Binding-site contacts:
Ligand atom F29 contacts residue MET480 of chain 1.A at 3.2 Å.
Ligand atom C12 contacts residue PHE453 of chain 1.A at 3.7 Å (hydrophobic).
Ligand atom C24 contacts residue PHE449 of chain 1.A at 3.6 Å (hydrophobic).
Ligand atom C02 contacts residue HIS197 of chain 1.A at 3.4 Å.
Ligand atom F32 contacts residue PHE449 of chain 1.A at 3.4 Å.
Ligand atom F32 contacts residue HIS450 of chain 1.A at 3.7 Å.
Ligand atom C37 contacts residue TYR457 of chain 1.A at 3.6 Å (hydrophobic).
Ligand atom C25 contacts residue PHE449 of chain 1.A at 3.7 Å (hydrophobic).
Ligand atom C09 contacts residue HIS197 of chain 1.A at 3.7 Å.
Ligand atom C01 contacts residue GLN165 of chain 1.A at 3.3 Å.
Ligand atom C15 contacts residue PHE449 of chain 1.A at 3.6 Å (hydrophobic).
Ligand atom F34 contacts residue PRO112 of chain 1.A at 3.6 Å.
Ligand atom C19 contacts residue ASN109 of chain 1.A at 3.2 Å.
Ligand atom C06 contacts residue HIS197 of chain 1.A at 3.5 Å.
Ligand atom F29 contacts residue TRP446 of chain 1.A at 3.4 Å.
Ligand atom F28 contacts residue PRO112 of chain 1.A at 3.6 Å.
Ligand atom C27 contacts residue MET480 of chain 1.A at 3.7 Å (hydrophobic).
Ligand atom O17 contacts residue GLN165 of chain 1.A at 3.0 Å (h-bond).
Ligand atom F32 contacts residue ILE204 of chain 1.A at 3.7 Å.
Ligand atom C25 contacts residue PRO112 of chain 1.A at 3.6 Å (hydrophobic).
Ligand atom C37 contacts residue PHE453 of chain 1.A at 3.2 Å (hydrophobic).
Ligand atom F28 contacts residue ASN89 of chain 1.A at 3.0 Å.
Ligand atom C03 contacts residue HIS197 of chain 1.A at 3.6 Å.
Ligand atom F28 contacts residue MET480 of chain 1.A at 3.4 Å.
Ligand atom C15 contacts residue PHE453 of chain 1.A at 3.5 Å (hydrophobic).
Ligand atom C36 contacts residue TYR457 of chain 1.A at 3.2 Å (hydrophobic).
Ligand atom C19 contacts residue GLN165 of chain 1.A at 3.4 Å.
Ligand atom F30 contacts residue ASN89 of chain 1.A at 3.5 Å.
Ligand atom F33 contacts residue ILE113 of chain 1.A at 3.6 Å.
Ligand atom F32 contacts residue TRP446 of chain 1.A at 3.5 Å.
Ligand atom C24 contacts residue PRO112 of chain 1.A at 3.7 Å (hydrophobic).
Ligand atom C03 contacts residue VAL200 of chain 1.A at 3.6 Å (hydrophobic).
Ligand atom C36 contacts residue HIS197 of chain 1.A at 3.2 Å.
Ligand atom F34 contacts residue ILE116 of chain 1.A at 3.7 Å.
Ligand atom C07 contacts residue HIS197 of chain 1.A at 3.4 Å.
Ligand atom F34 contacts residue ILE204 of chain 1.A at 3.5 Å.
Ligand atom C05 contacts residue HIS450 of chain 1.A at 3.6 Å.
Ligand atom F33 contacts residue ILE204 of chain 1.A at 3.5 Å.
Ligand atom F30 contacts residue MET480 of chain 1.A at 3.7 Å.
Ligand atom C20 contacts residue ASN109 of chain 1.A at 3.6 Å.

This small molecule binds to this protein.
Small molecule (SMILES): Cc1ccccc1-c1cc(N2CCN(C)CC2)ncc1N(C)C(=O)C(C)(C)c1cc(C(F)(F)F)cc(C(F)(F)F)c1

Sequence of chain 1.A:
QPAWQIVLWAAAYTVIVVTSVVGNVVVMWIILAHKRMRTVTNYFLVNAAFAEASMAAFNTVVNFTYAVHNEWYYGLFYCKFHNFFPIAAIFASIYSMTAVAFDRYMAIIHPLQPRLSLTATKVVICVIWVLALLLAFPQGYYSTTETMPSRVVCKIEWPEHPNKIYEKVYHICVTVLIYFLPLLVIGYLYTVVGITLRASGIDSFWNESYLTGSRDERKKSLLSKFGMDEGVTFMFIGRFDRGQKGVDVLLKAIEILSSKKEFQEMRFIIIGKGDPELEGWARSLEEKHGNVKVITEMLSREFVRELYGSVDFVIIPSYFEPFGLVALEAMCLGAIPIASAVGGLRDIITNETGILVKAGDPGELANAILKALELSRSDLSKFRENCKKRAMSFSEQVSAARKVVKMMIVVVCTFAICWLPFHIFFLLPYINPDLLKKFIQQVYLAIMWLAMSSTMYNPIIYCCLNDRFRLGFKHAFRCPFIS